Sequence of chain 3.A:
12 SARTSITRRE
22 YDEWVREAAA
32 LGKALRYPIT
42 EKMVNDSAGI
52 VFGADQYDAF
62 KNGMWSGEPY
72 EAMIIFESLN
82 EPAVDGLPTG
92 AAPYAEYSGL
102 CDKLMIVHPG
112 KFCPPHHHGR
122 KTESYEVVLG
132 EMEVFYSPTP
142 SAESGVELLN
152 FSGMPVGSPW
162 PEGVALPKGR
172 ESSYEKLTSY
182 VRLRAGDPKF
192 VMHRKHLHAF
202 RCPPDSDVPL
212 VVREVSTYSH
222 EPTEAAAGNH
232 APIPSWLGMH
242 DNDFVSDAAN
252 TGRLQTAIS

Binding-site contacts:
Ligand atom C2 contacts residue TRP161 of chain 3.A at 4.2 Å (hydrophobic).
Ligand atom O3 contacts residue TRP161 of chain 3.A at 4.3 Å.
Ligand atom C5 contacts residue LEU167 of chain 3.A at 4.3 Å (hydrophobic).
Ligand atom C5 contacts residue GLU176 of chain 3.A at 3.9 Å.
Ligand atom O3 contacts residue GLU176 of chain 3.A at 3.7 Å.
Ligand atom C1 contacts residue TRP161 of chain 3.A at 3.5 Å (hydrophobic).
Ligand atom O4 contacts residue TYR175 of chain 3.A at 3.3 Å (h-bond).
Ligand atom O1 contacts residue TRP161 of chain 3.A at 4.3 Å.
Ligand atom O3 contacts residue TYR175 of chain 3.A at 4.3 Å.
Ligand atom C5 contacts residue TRP161 of chain 3.A at 4.2 Å (hydrophobic).
Ligand atom C3 contacts residue TRP161 of chain 3.A at 3.6 Å (hydrophobic).
Ligand atom O4 contacts residue GLU176 of chain 3.A at 2.8 Å (salt-bridge).
Ligand atom C4 contacts residue GLU176 of chain 3.A at 3.9 Å.
Ligand atom C4 contacts residue TRP161 of chain 3.A at 3.7 Å (hydrophobic).
Ligand atom C4 contacts residue TYR175 of chain 3.A at 3.8 Å (hydrophobic).

A small-molecule ligand and the protein it binds are described below.
Small molecule (SMILES): OC[C@@]1(O)OC[C@H](O)[C@@H]1O